Binding-site contacts:
Ligand atom OAK contacts residue PHE224 of chain 1.D at 4.0 Å.
Ligand atom OAM contacts residue ASP144 of chain 1.D at 3.9 Å.
Ligand atom CAA contacts residue VAL148 of chain 1.D at 4.1 Å (hydrophobic).
Ligand atom OAL contacts residue SER234 of chain 1.D at 4.1 Å.
Ligand atom CAH contacts residue PHE320 of chain 1.D at 4.2 Å (hydrophobic).
Ligand atom CAB contacts residue VAL145 of chain 1.D at 3.5 Å (hydrophobic).
Ligand atom CAA contacts residue ASP144 of chain 1.D at 4.4 Å.
Ligand atom CAO contacts residue PHE224 of chain 1.D at 4.4 Å (hydrophobic).
Ligand atom OAM contacts residue VAL148 of chain 1.D at 4.5 Å.
Ligand atom OAL contacts residue PHE321 of chain 1.D at 4.2 Å.
Ligand atom CAG contacts residue PHE320 of chain 1.D at 3.7 Å (hydrophobic).
Ligand atom OAL contacts residue SER238 of chain 1.D at 4.4 Å.
Ligand atom CAC contacts residue VAL145 of chain 1.D at 3.7 Å (hydrophobic).
Ligand atom CAC contacts residue PHE321 of chain 1.D at 4.5 Å (hydrophobic).
Ligand atom CAE contacts residue PHE320 of chain 1.D at 4.0 Å (hydrophobic).
Ligand atom CAF contacts residue PHE320 of chain 1.D at 4.2 Å (hydrophobic).
Ligand atom NAN contacts residue TYR347 of chain 1.D at 3.3 Å (h-bond).
Ligand atom CAH contacts residue PHE224 of chain 1.D at 4.0 Å (hydrophobic).
Ligand atom OAM contacts residue TYR347 of chain 1.D at 2.7 Å (h-bond).
Ligand atom OAL contacts residue VAL145 of chain 1.D at 3.8 Å.
Ligand atom CAB contacts residue VAL148 of chain 1.D at 4.1 Å (hydrophobic).
Ligand atom CAG contacts residue PHE224 of chain 1.D at 3.9 Å (hydrophobic).
Ligand atom CAG contacts residue TYR339 of chain 1.D at 3.5 Å (hydrophobic).
Ligand atom CAA contacts residue VAL145 of chain 1.D at 4.1 Å (hydrophobic).
Ligand atom CAH contacts residue TYR339 of chain 1.D at 4.2 Å (hydrophobic).
Ligand atom CAI contacts residue TYR347 of chain 1.D at 4.0 Å (hydrophobic).
Ligand atom CAJ contacts residue TYR347 of chain 1.D at 3.6 Å (hydrophobic).
Ligand atom CAJ contacts residue PHE320 of chain 1.D at 4.2 Å (hydrophobic).

Sequence of chain 1.D:
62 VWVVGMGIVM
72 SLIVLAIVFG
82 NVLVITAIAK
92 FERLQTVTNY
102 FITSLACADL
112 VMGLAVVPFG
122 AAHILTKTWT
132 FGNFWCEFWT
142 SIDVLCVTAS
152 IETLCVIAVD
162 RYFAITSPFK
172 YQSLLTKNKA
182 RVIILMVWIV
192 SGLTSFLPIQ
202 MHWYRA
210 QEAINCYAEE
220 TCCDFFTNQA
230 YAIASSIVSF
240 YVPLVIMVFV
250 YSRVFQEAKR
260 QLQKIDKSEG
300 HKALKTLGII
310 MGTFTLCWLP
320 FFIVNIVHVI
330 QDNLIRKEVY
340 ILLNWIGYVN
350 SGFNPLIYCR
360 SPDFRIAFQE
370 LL

This small molecule binds to this protein.
Small molecule (SMILES): CN[C@@H]1CCc2c(ccc(O)c2O)[C@H]1O